A protein and the small-molecule ligand that binds it are described below.
Small molecule (SMILES): C/C1=C/C(=O)O[C@@H]2C[C@@H](CC[C@H](C)/C=C\C=C\CC1)O[C@@](O)([C@@H]1CSC(=O)N1)C2

Sequence of chain 2.B:
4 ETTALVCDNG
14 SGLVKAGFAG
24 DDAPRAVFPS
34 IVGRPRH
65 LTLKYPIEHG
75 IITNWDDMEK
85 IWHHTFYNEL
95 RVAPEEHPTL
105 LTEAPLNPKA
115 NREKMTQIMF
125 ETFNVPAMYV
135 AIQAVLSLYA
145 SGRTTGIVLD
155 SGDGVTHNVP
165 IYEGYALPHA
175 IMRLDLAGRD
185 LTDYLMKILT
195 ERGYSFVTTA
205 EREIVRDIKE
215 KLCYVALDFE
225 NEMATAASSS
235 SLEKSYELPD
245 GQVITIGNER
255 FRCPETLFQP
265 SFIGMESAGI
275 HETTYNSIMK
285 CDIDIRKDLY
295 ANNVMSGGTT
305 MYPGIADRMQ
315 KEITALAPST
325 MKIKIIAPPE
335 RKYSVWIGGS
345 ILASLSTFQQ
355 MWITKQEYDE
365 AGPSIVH

Binding-site contacts:
Ligand atom O5 contacts residue THR186 of chain 2.B at 3.0 Å (h-bond).
Ligand atom O4 contacts residue GLU207 of chain 2.B at 2.6 Å (salt-bridge).
Ligand atom C11 contacts residue TYR69 of chain 2.B at 3.3 Å (hydrophobic).
Ligand atom O4 contacts residue ARG210 of chain 2.B at 3.1 Å (salt-bridge).
Ligand atom C18 contacts residue ASP157 of chain 2.B at 3.5 Å.
Ligand atom C19 contacts residue ARG206 of chain 2.B at 3.5 Å.
Ligand atom C19 contacts residue TYR69 of chain 2.B at 3.5 Å (hydrophobic).
Ligand atom O5 contacts residue GLY182 of chain 2.B at 3.8 Å.
Ligand atom C19 contacts residue GLU207 of chain 2.B at 3.4 Å.
Ligand atom C17 contacts residue GLU207 of chain 2.B at 3.8 Å.
Ligand atom C14 contacts residue GLY15 of chain 2.B at 3.8 Å.
Ligand atom C3 contacts residue ARG210 of chain 2.B at 3.4 Å.
Ligand atom C20 contacts residue ARG210 of chain 2.B at 3.6 Å.
Ligand atom O5 contacts residue LYS213 of chain 2.B at 3.6 Å (salt-bridge).
Ligand atom C10 contacts residue GLU207 of chain 2.B at 3.7 Å.
Ligand atom C20 contacts residue ARG183 of chain 2.B at 3.8 Å.
Ligand atom C21 contacts residue ARG210 of chain 2.B at 3.7 Å.
Ligand atom N1 contacts residue ARG183 of chain 2.B at 3.6 Å.
Ligand atom O5 contacts residue ARG210 of chain 2.B at 3.5 Å.
Ligand atom O5 contacts residue ASP157 of chain 2.B at 3.4 Å (salt-bridge).
Ligand atom C18 contacts residue TYR69 of chain 2.B at 3.3 Å (hydrophobic).
Ligand atom C16 contacts residue ASP157 of chain 2.B at 3.4 Å.
Ligand atom S1 contacts residue ARG206 of chain 2.B at 3.7 Å.
Ligand atom C4 contacts residue ARG210 of chain 2.B at 3.2 Å.
Ligand atom O3 contacts residue GLU207 of chain 2.B at 3.8 Å.
Ligand atom O1 contacts residue LEU16 of chain 2.B at 3.7 Å.
Ligand atom O5 contacts residue ANP1 of chain 2.I at 3.8 Å.
Ligand atom C17 contacts residue TYR69 of chain 2.B at 3.5 Å (hydrophobic).
Ligand atom C11 contacts residue LEU67 of chain 2.B at 3.8 Å (hydrophobic).
Ligand atom C2 contacts residue ARG210 of chain 2.B at 3.6 Å.
Ligand atom O5 contacts residue ARG183 of chain 2.B at 3.6 Å.
Ligand atom C22 contacts residue LEU67 of chain 2.B at 3.9 Å (hydrophobic).
Ligand atom O3 contacts residue TYR69 of chain 2.B at 2.5 Å (h-bond).
Ligand atom N1 contacts residue ASP157 of chain 2.B at 2.9 Å (salt-bridge).
Ligand atom C12 contacts residue TYR69 of chain 2.B at 3.2 Å (hydrophobic).
Ligand atom C22 contacts residue GLU207 of chain 2.B at 3.9 Å.
Ligand atom C12 contacts residue ILE34 of chain 2.B at 3.6 Å (hydrophobic).
Ligand atom C20 contacts residue ASP157 of chain 2.B at 3.5 Å.
Ligand atom S1 contacts residue GLU207 of chain 2.B at 3.6 Å (salt-bridge).
Ligand atom C13 contacts residue TYR69 of chain 2.B at 3.4 Å (hydrophobic).